Sequence of chain 1.A:
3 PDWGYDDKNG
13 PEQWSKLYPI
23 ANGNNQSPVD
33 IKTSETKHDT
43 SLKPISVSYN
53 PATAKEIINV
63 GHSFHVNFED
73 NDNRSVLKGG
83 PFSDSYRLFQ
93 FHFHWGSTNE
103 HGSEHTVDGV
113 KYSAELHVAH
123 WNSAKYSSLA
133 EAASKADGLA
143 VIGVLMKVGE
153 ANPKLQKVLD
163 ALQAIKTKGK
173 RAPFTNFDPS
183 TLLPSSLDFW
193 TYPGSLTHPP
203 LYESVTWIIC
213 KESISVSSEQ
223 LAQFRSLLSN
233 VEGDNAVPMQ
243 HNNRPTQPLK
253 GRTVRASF

A protein and the small-molecule ligand that binds it are described below.
Small molecule (SMILES): NS(=O)(=O)c1ccc(CCC(=O)O)cc1

Binding-site contacts:
Ligand atom S contacts residue THR199 of chain 1.A at 3.9 Å.
Ligand atom C2 contacts residue LEU198 of chain 1.A at 3.9 Å (hydrophobic).
Ligand atom C2 contacts residue HIS94 of chain 1.A at 3.9 Å.
Ligand atom N3 contacts residue HIS200 of chain 1.A at 4.2 Å.
Ligand atom C6 contacts residue LEU198 of chain 1.A at 3.9 Å (hydrophobic).
Ligand atom O5 contacts residue HIS67 of chain 1.A at 3.8 Å.
Ligand atom O4 contacts residue GLN92 of chain 1.A at 4.2 Å.
Ligand atom C1 contacts residue HIS94 of chain 1.A at 3.8 Å.
Ligand atom C2 contacts residue ALA121 of chain 1.A at 4.2 Å (hydrophobic).
Ligand atom C5 contacts residue LEU198 of chain 1.A at 4.0 Å (hydrophobic).
Ligand atom O1 contacts residue HIS94 of chain 1.A at 3.7 Å.
Ligand atom C3 contacts residue LEU198 of chain 1.A at 4.0 Å (hydrophobic).
Ligand atom O2 contacts residue LEU198 of chain 1.A at 3.0 Å.
Ligand atom O1 contacts residue ZN1 of chain 1.C at 2.9 Å.
Ligand atom C4 contacts residue LEU198 of chain 1.A at 4.0 Å (hydrophobic).
Ligand atom N3 contacts residue HIS96 of chain 1.A at 3.5 Å (h-bond).
Ligand atom C3 contacts residue PHE91 of chain 1.A at 4.1 Å (hydrophobic).
Ligand atom C5 contacts residue HIS200 of chain 1.A at 3.6 Å.
Ligand atom C9 contacts residue HIS67 of chain 1.A at 4.1 Å.
Ligand atom C8 contacts residue HIS67 of chain 1.A at 4.1 Å.
Ligand atom S contacts residue HIS119 of chain 1.A at 4.0 Å.
Ligand atom N3 contacts residue HIS94 of chain 1.A at 3.6 Å.
Ligand atom O2 contacts residue THR199 of chain 1.A at 2.9 Å (h-bond).
Ligand atom O2 contacts residue SER197 of chain 1.A at 3.8 Å.
Ligand atom C1 contacts residue LEU198 of chain 1.A at 3.8 Å (hydrophobic).
Ligand atom S contacts residue HIS94 of chain 1.A at 4.1 Å.
Ligand atom O2 contacts residue TRP209 of chain 1.A at 3.4 Å.
Ligand atom N3 contacts residue THR199 of chain 1.A at 2.7 Å (h-bond).
Ligand atom O1 contacts residue TRP209 of chain 1.A at 3.4 Å.
Ligand atom S contacts residue ZN1 of chain 1.C at 3.1 Å.
Ligand atom O2 contacts residue ZN1 of chain 1.C at 4.3 Å.
Ligand atom N3 contacts residue ZN1 of chain 1.C at 2.2 Å.
Ligand atom C3 contacts residue ALA121 of chain 1.A at 4.3 Å (hydrophobic).
Ligand atom S contacts residue TRP209 of chain 1.A at 4.1 Å.
Ligand atom C6 contacts residue HIS94 of chain 1.A at 4.3 Å.
Ligand atom O1 contacts residue VAL143 of chain 1.A at 3.7 Å.
Ligand atom O1 contacts residue HIS119 of chain 1.A at 3.1 Å (h-bond).
Ligand atom C1 contacts residue ZN1 of chain 1.C at 4.0 Å.
Ligand atom N3 contacts residue HIS119 of chain 1.A at 3.7 Å.
Ligand atom C6 contacts residue HIS200 of chain 1.A at 3.5 Å.